The small molecule below binds the protein below.
Small molecule (SMILES): O=C(O)[C@@H]1C[C@@H](O)CN1

Binding-site contacts:
Ligand atom CA contacts residue TRP120 of chain 1.A at 4.4 Å (hydrophobic).
Ligand atom C contacts residue TRP120 of chain 1.A at 4.0 Å (hydrophobic).
Ligand atom C contacts residue GLN97 of chain 1.A at 3.7 Å.
Ligand atom OD1 contacts residue HIS114 of chain 1.A at 3.8 Å.
Ligand atom O contacts residue PHE119 of chain 1.A at 4.1 Å.
Ligand atom O contacts residue TRP120 of chain 1.A at 3.1 Å (h-bond).
Ligand atom CD contacts residue ASP116 of chain 1.A at 4.3 Å.
Ligand atom C contacts residue THR172 of chain 1.A at 4.0 Å.
Ligand atom CA contacts residue THR172 of chain 1.A at 4.0 Å.
Ligand atom CD contacts residue PHE119 of chain 1.A at 4.1 Å (hydrophobic).
Ligand atom CA contacts residue GLN97 of chain 1.A at 3.6 Å.
Ligand atom O contacts residue GLN97 of chain 1.A at 2.9 Å (h-bond).
Ligand atom CB contacts residue TRP120 of chain 1.A at 4.1 Å (hydrophobic).
Ligand atom O contacts residue ARG246 of chain 1.A at 2.8 Å (salt-bridge).
Ligand atom C contacts residue PHE119 of chain 1.A at 4.1 Å (hydrophobic).
Ligand atom CG contacts residue PHE119 of chain 1.A at 4.4 Å (hydrophobic).
Ligand atom CB contacts residue GLN97 of chain 1.A at 4.2 Å.
Ligand atom N contacts residue THR172 of chain 1.A at 2.9 Å (h-bond).
Ligand atom CD contacts residue LEU177 of chain 1.A at 4.4 Å (hydrophobic).
Ligand atom CD contacts residue THR172 of chain 1.A at 3.5 Å.
Ligand atom OXT contacts residue LEU173 of chain 1.A at 4.0 Å.
Ligand atom CB contacts residue PHE119 of chain 1.A at 4.1 Å (hydrophobic).
Ligand atom OXT contacts residue GLN97 of chain 1.A at 4.5 Å.
Ligand atom CD contacts residue HIS114 of chain 1.A at 3.9 Å.
Ligand atom CG contacts residue HIS114 of chain 1.A at 3.5 Å.
Ligand atom CB contacts residue ASP116 of chain 1.A at 3.3 Å.
Ligand atom OD1 contacts residue ASP116 of chain 1.A at 2.9 Å (salt-bridge).
Ligand atom OD1 contacts residue LYS99 of chain 1.A at 3.6 Å.
Ligand atom OXT contacts residue ARG246 of chain 1.A at 3.0 Å (salt-bridge).
Ligand atom CG contacts residue ASP116 of chain 1.A at 2.9 Å.
Ligand atom C contacts residue ARG246 of chain 1.A at 3.6 Å.
Ligand atom OXT contacts residue THR172 of chain 1.A at 3.2 Å (h-bond).
Ligand atom OXT contacts residue PHE119 of chain 1.A at 3.6 Å.
Ligand atom N contacts residue LEU173 of chain 1.A at 4.5 Å.

Sequence of chain 1.A:
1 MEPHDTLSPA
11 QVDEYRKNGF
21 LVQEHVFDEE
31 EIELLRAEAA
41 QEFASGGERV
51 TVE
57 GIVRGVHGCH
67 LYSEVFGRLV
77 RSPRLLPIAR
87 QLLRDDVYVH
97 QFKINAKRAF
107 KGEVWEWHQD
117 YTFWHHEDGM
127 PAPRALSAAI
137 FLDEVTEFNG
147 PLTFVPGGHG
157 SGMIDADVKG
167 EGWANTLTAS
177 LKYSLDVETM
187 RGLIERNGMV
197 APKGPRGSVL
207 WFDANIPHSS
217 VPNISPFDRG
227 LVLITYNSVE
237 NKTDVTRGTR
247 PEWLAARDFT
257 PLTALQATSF